Sequence of chain 6.S:
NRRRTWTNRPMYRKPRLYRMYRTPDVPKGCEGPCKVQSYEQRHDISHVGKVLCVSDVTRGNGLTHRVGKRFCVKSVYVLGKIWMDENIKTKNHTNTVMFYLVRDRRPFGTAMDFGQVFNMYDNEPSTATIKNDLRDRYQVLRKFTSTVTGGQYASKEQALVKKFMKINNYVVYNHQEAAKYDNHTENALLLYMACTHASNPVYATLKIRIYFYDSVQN

Binding-site contacts:
Ligand atom OP2 contacts residue TYR77 of chain 6.S at 2.6 Å (h-bond).
Ligand atom C4 contacts residue PHE164 of chain 6.S at 3.5 Å (hydrophobic).
Ligand atom N6 contacts residue PHE164 of chain 6.S at 3.5 Å.
Ligand atom C2 contacts residue TYR211 of chain 6.S at 3.6 Å (hydrophobic).
Ligand atom C2 contacts residue PHE164 of chain 6.S at 3.5 Å (hydrophobic).
Ligand atom C2' contacts residue TYR211 of chain 6.S at 3.0 Å (hydrophobic).
Ligand atom O5' contacts residue ARG120 of chain 6.Q at 3.3 Å.
Ligand atom C5' contacts residue LYS128 of chain 6.Q at 3.6 Å.
Ligand atom O2 contacts residue TYR211 of chain 6.S at 3.0 Å.
Ligand atom OP1 contacts residue ASP121 of chain 6.Q at 2.9 Å (salt-bridge).
Ligand atom C3' contacts residue TYR211 of chain 6.S at 3.2 Å (hydrophobic).
Ligand atom C5 contacts residue PHE164 of chain 6.S at 3.4 Å (hydrophobic).
Ligand atom C4' contacts residue ARG90 of chain 6.Q at 3.7 Å.
Ligand atom C4' contacts residue VAL125 of chain 6.Q at 3.6 Å (hydrophobic).
Ligand atom C5 contacts residue TYR213 of chain 6.S at 3.7 Å (hydrophobic).
Ligand atom O3' contacts residue TYR211 of chain 6.S at 3.1 Å (h-bond).
Ligand atom OP1 contacts residue ARG120 of chain 6.Q at 2.8 Å (salt-bridge).
Ligand atom OP1 contacts residue LYS128 of chain 6.Q at 2.8 Å (salt-bridge).
Ligand atom OP2 contacts residue ARG209 of chain 6.S at 3.0 Å (salt-bridge).
Ligand atom O3' contacts residue ARG127 of chain 6.Q at 3.4 Å.
Ligand atom C6 contacts residue CYS34 of chain 6.S at 3.5 Å (hydrophobic).
Ligand atom C5 contacts residue CYS34 of chain 6.S at 3.6 Å (hydrophobic).
Ligand atom N3 contacts residue TYR211 of chain 6.S at 3.6 Å.
Ligand atom N7 contacts residue PHE164 of chain 6.S at 3.6 Å.
Ligand atom C5' contacts residue ARG120 of chain 6.Q at 3.7 Å.
Ligand atom OP2 contacts residue LYS128 of chain 6.Q at 3.0 Å (salt-bridge).
Ligand atom OP1 contacts residue ARG127 of chain 6.Q at 3.5 Å.
Ligand atom OP2 contacts residue ARG2 of chain 6.S at 3.2 Å (salt-bridge).
Ligand atom N4 contacts residue SER75 of chain 6.S at 3.3 Å (h-bond).
Ligand atom C2' contacts residue CYS34 of chain 6.S at 3.6 Å (hydrophobic).
Ligand atom O4' contacts residue VAL125 of chain 6.Q at 3.7 Å.
Ligand atom N3 contacts residue PHE164 of chain 6.S at 3.6 Å.
Ligand atom C5 contacts residue ASP25 of chain 6.S at 3.4 Å.
Ligand atom OP2 contacts residue TYR211 of chain 6.S at 3.1 Å (h-bond).
Ligand atom N1 contacts residue PHE164 of chain 6.S at 3.6 Å.
Ligand atom OP1 contacts residue ARG2 of chain 6.S at 3.1 Å.
Ligand atom O3' contacts residue ASP121 of chain 6.Q at 3.4 Å (salt-bridge).
Ligand atom C6 contacts residue PHE164 of chain 6.S at 3.5 Å (hydrophobic).
Ligand atom N3 contacts residue ARG88 of chain 6.Q at 3.4 Å (salt-bridge).
Ligand atom C6 contacts residue ASP25 of chain 6.S at 3.4 Å.

A protein and the small-molecule ligand that binds it are described below.
Small molecule (SMILES): Nc1ccn([C@H]2C[C@H](O[P](=O)(O)OC[C@H]3O[C@@H](n4cnc5c(N)ncnc54)C[C@@H]3O[P](=O)(O)OC[C@H]3O[C@@H](n4cnc5c(N)ncnc54)C[C@@H]3O[P](=O)(O)OC[C@H]3O[C@@H](n4ccc(N)nc4=O)C[C@@H]3O[P](=O)(O)OC[C@H]3O[C@@H](n4ccc(N)nc4=O)C[C@@H]3O[P](=O)(O)OC[C@H]3O[C@@H](n4cnc5c(N)ncnc54)C[C@@H]3O)[C@@H](COP(=O)=O)O2)c(=O)n1

Sequence of chain 6.Q:
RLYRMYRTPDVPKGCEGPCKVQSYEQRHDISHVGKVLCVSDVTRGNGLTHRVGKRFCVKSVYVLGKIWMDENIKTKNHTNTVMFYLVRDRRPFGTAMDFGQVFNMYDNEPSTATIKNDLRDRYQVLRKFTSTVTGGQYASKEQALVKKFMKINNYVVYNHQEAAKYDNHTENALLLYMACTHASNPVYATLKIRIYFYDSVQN